Binding-site contacts:
Ligand atom C2 contacts residue ASN154 of chain 42.B at 2.4 Å.
Ligand atom O5 contacts residue HIS104 of chain 22.B at 3.2 Å (h-bond).
Ligand atom C4 contacts residue ASN154 of chain 42.B at 4.2 Å.
Ligand atom C1 contacts residue HIS104 of chain 22.B at 3.2 Å.
Ligand atom O7 contacts residue ASN154 of chain 42.B at 3.1 Å (h-bond).
Ligand atom C5 contacts residue HIS104 of chain 22.B at 3.3 Å.
Ligand atom C7 contacts residue ASN154 of chain 42.B at 3.3 Å.
Ligand atom O6 contacts residue HIS104 of chain 22.B at 2.9 Å.
Ligand atom C8 contacts residue ASN154 of chain 42.B at 3.8 Å.
Ligand atom O7 contacts residue GLU155 of chain 42.B at 3.8 Å.
Ligand atom O7 contacts residue HIS104 of chain 22.B at 4.2 Å.
Ligand atom N2 contacts residue ASN154 of chain 42.B at 2.9 Å (h-bond).
Ligand atom C2 contacts residue HIS104 of chain 22.B at 4.4 Å.
Ligand atom C5 contacts residue ASN154 of chain 42.B at 3.7 Å.
Ligand atom C6 contacts residue HIS104 of chain 22.B at 3.7 Å.
Ligand atom C7 contacts residue GLU155 of chain 42.B at 4.1 Å.
Ligand atom C8 contacts residue GLU155 of chain 42.B at 3.8 Å.
Ligand atom C1 contacts residue ASN154 of chain 42.B at 1.4 Å.
Ligand atom C3 contacts residue ASN154 of chain 42.B at 3.8 Å.
Ligand atom O5 contacts residue ASN154 of chain 42.B at 2.4 Å (h-bond).

This protein binds this small molecule.
Small molecule (SMILES): CC(=O)N[C@@H]1[C@@H](O)[C@H](O)[C@@H](CO)O[C@H]1O

Sequence of chain 22.B:
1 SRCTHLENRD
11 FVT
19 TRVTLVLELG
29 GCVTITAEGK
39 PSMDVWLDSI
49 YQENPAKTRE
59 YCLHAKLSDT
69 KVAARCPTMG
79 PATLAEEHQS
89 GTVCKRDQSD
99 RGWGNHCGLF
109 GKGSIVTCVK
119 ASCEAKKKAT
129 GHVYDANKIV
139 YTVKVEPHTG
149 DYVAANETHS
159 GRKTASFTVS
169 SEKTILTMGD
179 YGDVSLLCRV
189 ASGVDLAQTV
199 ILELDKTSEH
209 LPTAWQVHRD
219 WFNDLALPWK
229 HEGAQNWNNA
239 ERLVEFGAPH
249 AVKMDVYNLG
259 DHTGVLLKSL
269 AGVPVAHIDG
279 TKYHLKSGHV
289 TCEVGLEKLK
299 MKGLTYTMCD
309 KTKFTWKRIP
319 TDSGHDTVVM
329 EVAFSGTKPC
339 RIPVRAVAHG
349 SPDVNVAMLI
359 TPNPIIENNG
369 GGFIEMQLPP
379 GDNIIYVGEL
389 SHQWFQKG

Sequence of chain 42.B:
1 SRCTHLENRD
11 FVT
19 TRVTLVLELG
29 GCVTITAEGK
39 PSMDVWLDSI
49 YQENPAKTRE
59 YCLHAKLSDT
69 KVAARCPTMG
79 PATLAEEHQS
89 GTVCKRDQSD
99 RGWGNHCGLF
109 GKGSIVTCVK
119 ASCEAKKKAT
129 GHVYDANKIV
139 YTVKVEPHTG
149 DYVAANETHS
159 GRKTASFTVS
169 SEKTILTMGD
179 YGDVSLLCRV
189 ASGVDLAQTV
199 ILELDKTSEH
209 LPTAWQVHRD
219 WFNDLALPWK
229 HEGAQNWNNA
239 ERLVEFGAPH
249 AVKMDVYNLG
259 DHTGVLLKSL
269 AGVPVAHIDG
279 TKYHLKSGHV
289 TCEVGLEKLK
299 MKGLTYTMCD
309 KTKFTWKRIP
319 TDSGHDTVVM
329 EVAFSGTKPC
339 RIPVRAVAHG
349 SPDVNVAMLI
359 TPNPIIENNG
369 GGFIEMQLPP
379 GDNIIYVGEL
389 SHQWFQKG